Sequence of chain 1.E:
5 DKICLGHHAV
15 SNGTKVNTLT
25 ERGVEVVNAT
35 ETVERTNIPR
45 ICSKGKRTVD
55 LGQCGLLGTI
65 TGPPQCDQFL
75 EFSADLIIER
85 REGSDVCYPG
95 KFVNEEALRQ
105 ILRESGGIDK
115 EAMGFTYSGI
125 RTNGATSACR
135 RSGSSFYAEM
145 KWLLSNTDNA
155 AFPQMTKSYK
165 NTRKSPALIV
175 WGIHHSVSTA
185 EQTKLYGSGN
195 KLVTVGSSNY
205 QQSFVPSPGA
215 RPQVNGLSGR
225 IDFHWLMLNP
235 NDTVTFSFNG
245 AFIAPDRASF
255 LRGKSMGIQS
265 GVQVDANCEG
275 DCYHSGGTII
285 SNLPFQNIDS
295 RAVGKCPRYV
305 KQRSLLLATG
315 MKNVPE

Binding-site contacts:
Ligand atom O6 contacts residue ARG295 of chain 1.E at 4.0 Å.
Ligand atom C3 contacts residue ASN82 of chain 1.F at 3.9 Å.
Ligand atom C7 contacts residue GLU72 of chain 1.F at 4.2 Å.
Ligand atom N2 contacts residue ASN82 of chain 1.F at 3.0 Å (h-bond).
Ligand atom N2 contacts residue GLU72 of chain 1.F at 4.2 Å.
Ligand atom C5 contacts residue ASN82 of chain 1.F at 3.7 Å.
Ligand atom C8 contacts residue ASN79 of chain 1.F at 3.2 Å.
Ligand atom O7 contacts residue ASN82 of chain 1.F at 4.1 Å.
Ligand atom O7 contacts residue ASN79 of chain 1.F at 3.4 Å (h-bond).
Ligand atom C2 contacts residue ASN82 of chain 1.F at 2.5 Å.
Ligand atom C1 contacts residue ASN82 of chain 1.F at 1.5 Å.
Ligand atom C8 contacts residue GLY78 of chain 1.F at 4.5 Å.
Ligand atom C7 contacts residue ASN82 of chain 1.F at 3.7 Å.
Ligand atom C8 contacts residue LYS75 of chain 1.F at 3.8 Å.
Ligand atom O5 contacts residue ASN82 of chain 1.F at 2.3 Å (h-bond).
Ligand atom C4 contacts residue ASN82 of chain 1.F at 4.3 Å.
Ligand atom O3 contacts residue GLU72 of chain 1.F at 4.3 Å.
Ligand atom O6 contacts residue ARG85 of chain 1.F at 4.3 Å.
Ligand atom N2 contacts residue ASN79 of chain 1.F at 4.4 Å.
Ligand atom C8 contacts residue GLU72 of chain 1.F at 3.5 Å.
Ligand atom C7 contacts residue ASN79 of chain 1.F at 3.5 Å.

Sequence of chain 1.F:
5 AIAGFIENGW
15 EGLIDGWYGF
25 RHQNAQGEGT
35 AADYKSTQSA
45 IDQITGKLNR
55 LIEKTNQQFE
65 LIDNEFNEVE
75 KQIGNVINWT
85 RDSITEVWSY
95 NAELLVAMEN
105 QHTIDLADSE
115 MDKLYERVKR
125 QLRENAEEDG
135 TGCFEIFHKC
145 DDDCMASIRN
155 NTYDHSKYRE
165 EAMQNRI

This protein binds this small molecule.
Small molecule (SMILES): CC(=O)N[C@@H]1[C@@H](O)[C@H](O)[C@@H](CO)O[C@H]1O